Sequence of chain 1.A:
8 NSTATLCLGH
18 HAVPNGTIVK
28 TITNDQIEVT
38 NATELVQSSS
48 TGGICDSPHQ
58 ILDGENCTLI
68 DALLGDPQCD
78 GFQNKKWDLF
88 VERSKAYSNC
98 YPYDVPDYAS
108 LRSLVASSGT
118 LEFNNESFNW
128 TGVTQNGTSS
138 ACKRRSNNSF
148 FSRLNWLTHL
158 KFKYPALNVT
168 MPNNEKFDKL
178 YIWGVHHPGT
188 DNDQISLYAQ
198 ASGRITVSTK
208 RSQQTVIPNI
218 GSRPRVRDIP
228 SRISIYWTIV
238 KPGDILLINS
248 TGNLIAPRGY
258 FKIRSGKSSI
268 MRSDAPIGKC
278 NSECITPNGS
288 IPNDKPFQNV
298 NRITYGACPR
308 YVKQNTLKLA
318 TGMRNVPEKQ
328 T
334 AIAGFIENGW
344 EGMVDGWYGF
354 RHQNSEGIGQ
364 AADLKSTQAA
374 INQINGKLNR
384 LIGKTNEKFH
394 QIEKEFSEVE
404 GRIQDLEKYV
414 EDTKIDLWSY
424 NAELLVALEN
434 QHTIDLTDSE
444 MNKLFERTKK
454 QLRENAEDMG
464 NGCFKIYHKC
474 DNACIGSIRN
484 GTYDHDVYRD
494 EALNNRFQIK

Binding-site contacts:
Ligand atom C8 contacts residue VAL297 of chain 1.A at 4.2 Å (hydrophobic).
Ligand atom C1 contacts residue ASN285 of chain 1.A at 1.4 Å.
Ligand atom O5 contacts residue ASN298 of chain 1.A at 3.7 Å.
Ligand atom C4 contacts residue ASN285 of chain 1.A at 4.2 Å.
Ligand atom C2 contacts residue ASN285 of chain 1.A at 2.4 Å.
Ligand atom N2 contacts residue VAL297 of chain 1.A at 3.6 Å (h-bond).
Ligand atom C5 contacts residue ASN285 of chain 1.A at 3.6 Å.
Ligand atom C6 contacts residue ASN298 of chain 1.A at 4.2 Å.
Ligand atom C1 contacts residue VAL297 of chain 1.A at 3.6 Å (hydrophobic).
Ligand atom C6 contacts residue GLU398 of chain 1.A at 4.4 Å.
Ligand atom C7 contacts residue ASN285 of chain 1.A at 3.2 Å.
Ligand atom N2 contacts residue ASN285 of chain 1.A at 2.9 Å (h-bond).
Ligand atom C3 contacts residue ASN285 of chain 1.A at 3.8 Å.
Ligand atom C8 contacts residue ASN285 of chain 1.A at 4.4 Å.
Ligand atom C1 contacts residue ASN298 of chain 1.A at 3.9 Å.
Ligand atom O5 contacts residue ASN285 of chain 1.A at 2.4 Å (h-bond).
Ligand atom C3 contacts residue VAL297 of chain 1.A at 4.2 Å (hydrophobic).
Ligand atom O7 contacts residue ASN285 of chain 1.A at 3.1 Å (h-bond).
Ligand atom C8 contacts residue SER45 of chain 1.A at 3.5 Å.
Ligand atom C5 contacts residue ASN298 of chain 1.A at 3.9 Å.
Ligand atom C7 contacts residue VAL297 of chain 1.A at 4.4 Å (hydrophobic).
Ligand atom C2 contacts residue VAL297 of chain 1.A at 4.0 Å (hydrophobic).

The protein below binds the small molecule below.
Small molecule (SMILES): CC(=O)N[C@@H]1[C@@H](O)[C@H](O)[C@@H](CO)O[C@H]1O